Sequence of chain 1.A:
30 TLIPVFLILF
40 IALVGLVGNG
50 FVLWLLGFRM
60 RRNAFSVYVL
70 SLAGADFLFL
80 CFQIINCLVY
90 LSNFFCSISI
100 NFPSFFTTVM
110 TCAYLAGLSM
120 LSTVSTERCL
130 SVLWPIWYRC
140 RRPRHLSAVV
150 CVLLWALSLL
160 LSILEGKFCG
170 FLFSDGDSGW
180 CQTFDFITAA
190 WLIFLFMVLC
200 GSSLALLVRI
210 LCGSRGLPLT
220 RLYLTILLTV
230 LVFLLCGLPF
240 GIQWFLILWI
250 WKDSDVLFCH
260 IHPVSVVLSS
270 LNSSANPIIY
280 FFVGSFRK

The protein below binds the small molecule below.
Small molecule (SMILES): CC(C)CCC[C@@H](C)[C@H]1CC[C@H]2[C@@H]3CC=C4C[C@@H](O)CC[C@]4(C)[C@H]3CC[C@]12C

Binding-site contacts:
Ligand atom C26 contacts residue VAL151 of chain 1.A at 3.8 Å (hydrophobic).
Ligand atom C24 contacts residue TRP154 of chain 1.A at 4.3 Å (hydrophobic).
Ligand atom C18 contacts residue TRP154 of chain 1.A at 3.5 Å (hydrophobic).
Ligand atom C11 contacts residue VAL151 of chain 1.A at 4.5 Å (hydrophobic).
Ligand atom C19 contacts residue CYS150 of chain 1.A at 3.6 Å (hydrophobic).
Ligand atom C5 contacts residue LEU69 of chain 1.A at 4.4 Å (hydrophobic).
Ligand atom C26 contacts residue ALA155 of chain 1.A at 3.9 Å (hydrophobic).
Ligand atom C19 contacts residue VAL66 of chain 1.A at 3.8 Å (hydrophobic).
Ligand atom C16 contacts residue TRP154 of chain 1.A at 4.4 Å (hydrophobic).
Ligand atom C22 contacts residue TRP154 of chain 1.A at 3.9 Å (hydrophobic).
Ligand atom C6 contacts residue LEU69 of chain 1.A at 3.6 Å (hydrophobic).
Ligand atom C21 contacts residue TRP154 of chain 1.A at 4.0 Å (hydrophobic).
Ligand atom C27 contacts residue LEU158 of chain 1.A at 4.4 Å (hydrophobic).
Ligand atom C2 contacts residue ALA147 of chain 1.A at 4.4 Å (hydrophobic).
Ligand atom C18 contacts residue SER70 of chain 1.A at 4.5 Å.
Ligand atom C18 contacts residue CYS150 of chain 1.A at 3.7 Å (hydrophobic).
Ligand atom C4 contacts residue LEU69 of chain 1.A at 4.0 Å (hydrophobic).
Ligand atom C11 contacts residue CYS150 of chain 1.A at 4.2 Å (hydrophobic).
Ligand atom C7 contacts residue LEU69 of chain 1.A at 4.5 Å (hydrophobic).
Ligand atom O1 contacts residue ARG61 of chain 1.A at 4.1 Å.